Sequence of chain 1.A:
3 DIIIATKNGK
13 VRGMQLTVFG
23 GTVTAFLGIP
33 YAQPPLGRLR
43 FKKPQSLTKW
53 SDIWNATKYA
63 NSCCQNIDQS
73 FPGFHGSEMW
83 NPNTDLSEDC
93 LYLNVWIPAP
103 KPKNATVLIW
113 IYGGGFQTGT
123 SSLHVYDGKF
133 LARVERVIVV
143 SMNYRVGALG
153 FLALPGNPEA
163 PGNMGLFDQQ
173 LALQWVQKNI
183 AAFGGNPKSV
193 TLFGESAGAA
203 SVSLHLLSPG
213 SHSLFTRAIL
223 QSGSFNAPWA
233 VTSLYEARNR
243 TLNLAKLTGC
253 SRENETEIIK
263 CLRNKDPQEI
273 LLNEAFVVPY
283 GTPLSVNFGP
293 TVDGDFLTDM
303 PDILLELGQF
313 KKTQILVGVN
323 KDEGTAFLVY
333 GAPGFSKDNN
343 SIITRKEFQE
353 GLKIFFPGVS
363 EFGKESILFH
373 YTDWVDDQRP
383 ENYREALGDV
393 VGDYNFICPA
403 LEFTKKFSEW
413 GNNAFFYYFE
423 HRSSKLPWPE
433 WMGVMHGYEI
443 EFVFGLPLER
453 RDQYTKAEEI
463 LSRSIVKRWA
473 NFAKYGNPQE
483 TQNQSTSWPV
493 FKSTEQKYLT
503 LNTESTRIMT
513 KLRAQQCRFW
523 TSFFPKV

Binding-site contacts:
Ligand atom C10 contacts residue ASP87 of chain 1.A at 4.0 Å.
Ligand atom O1A contacts residue LYS60 of chain 1.A at 4.5 Å.
Ligand atom N5 contacts residue ASN63 of chain 1.A at 4.5 Å.
Ligand atom O1B contacts residue LYS60 of chain 1.A at 3.2 Å (salt-bridge).
Ligand atom C1 contacts residue LYS60 of chain 1.A at 3.9 Å.
Ligand atom O10 contacts residue ASN63 of chain 1.A at 2.8 Å (h-bond).
Ligand atom C3 contacts residue LYS60 of chain 1.A at 4.4 Å.
Ligand atom C10 contacts residue ASN63 of chain 1.A at 3.4 Å.
Ligand atom O10 contacts residue ASP87 of chain 1.A at 3.3 Å (salt-bridge).
Ligand atom C11 contacts residue ASP87 of chain 1.A at 4.0 Å.
Ligand atom C11 contacts residue ASN63 of chain 1.A at 3.7 Å.

The protein below binds the small molecule below.
Small molecule (SMILES): CC(=O)N[C@H]1[C@H]([C@H](O)[C@H](O)CO)O[C@@](O)(C(=O)O)C[C@@H]1O